Sequence of chain 1.F:
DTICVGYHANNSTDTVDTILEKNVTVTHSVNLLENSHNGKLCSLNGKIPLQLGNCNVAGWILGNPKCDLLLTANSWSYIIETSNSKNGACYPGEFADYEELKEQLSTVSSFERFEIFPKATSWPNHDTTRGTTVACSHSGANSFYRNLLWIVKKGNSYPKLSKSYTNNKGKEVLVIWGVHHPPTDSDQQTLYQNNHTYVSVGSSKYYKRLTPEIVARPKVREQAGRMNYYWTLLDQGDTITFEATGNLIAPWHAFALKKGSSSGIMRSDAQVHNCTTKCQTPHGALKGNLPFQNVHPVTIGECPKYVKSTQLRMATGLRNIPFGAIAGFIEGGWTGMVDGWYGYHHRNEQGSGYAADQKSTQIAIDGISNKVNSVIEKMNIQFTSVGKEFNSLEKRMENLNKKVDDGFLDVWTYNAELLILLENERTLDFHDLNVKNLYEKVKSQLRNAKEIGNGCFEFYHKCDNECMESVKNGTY

Binding-site contacts:
Ligand atom C2 contacts residue GLU83 of chain 1.F at 4.4 Å.
Ligand atom O1 contacts residue ARG269 of chain 1.F at 2.8 Å (salt-bridge).
Ligand atom C1 contacts residue ARG269 of chain 1.F at 3.2 Å.
Ligand atom O3 contacts residue GLU398 of chain 1.F at 3.4 Å (salt-bridge).
Ligand atom O2 contacts residue GLU398 of chain 1.F at 4.0 Å.
Ligand atom O1 contacts residue LYS104 of chain 1.F at 4.5 Å.
Ligand atom N1 contacts residue LYS104 of chain 1.F at 4.0 Å.
Ligand atom N1 contacts residue GLU398 of chain 1.F at 4.0 Å.
Ligand atom C2 contacts residue ARG269 of chain 1.F at 3.6 Å.
Ligand atom C1 contacts residue LYS104 of chain 1.F at 4.2 Å.
Ligand atom C1 contacts residue GLU398 of chain 1.F at 4.1 Å.
Ligand atom N1 contacts residue GLU83 of chain 1.F at 2.4 Å (salt-bridge).
Ligand atom O1 contacts residue GLU83 of chain 1.F at 3.5 Å (salt-bridge).
Ligand atom C1 contacts residue GLU83 of chain 1.F at 3.2 Å.
Ligand atom O2 contacts residue ARG269 of chain 1.F at 3.0 Å.
Ligand atom N1 contacts residue ARG269 of chain 1.F at 3.2 Å.
Ligand atom C2 contacts residue GLU398 of chain 1.F at 3.8 Å.

This protein binds this small molecule.
Small molecule (SMILES): NC(=O)C(=O)O